Binding-site contacts:
Ligand atom OG contacts residue SER99 of chain 1.B at 3.7 Å.
Ligand atom CB contacts residue TRP102 of chain 1.B at 4.0 Å (hydrophobic).
Ligand atom CD2 contacts residue TRP303 of chain 1.B at 4.1 Å (hydrophobic).
Ligand atom O contacts residue ARG202 of chain 1.B at 2.9 Å (salt-bridge).
Ligand atom C contacts residue TYR166 of chain 1.A at 3.8 Å (hydrophobic).
Ligand atom CA contacts residue TYR166 of chain 1.A at 3.9 Å (hydrophobic).
Ligand atom O contacts residue FAR1 of chain 1.K at 4.0 Å.
Ligand atom SG contacts residue FAR1 of chain 1.K at 1.8 Å.
Ligand atom O contacts residue TYR166 of chain 1.A at 3.9 Å.
Ligand atom CA contacts residue ARG202 of chain 1.B at 3.5 Å.
Ligand atom CD1 contacts residue TRP106 of chain 1.B at 3.8 Å (hydrophobic).
Ligand atom O contacts residue TYR166 of chain 1.A at 3.8 Å.
Ligand atom C contacts residue TYR166 of chain 1.A at 3.9 Å (hydrophobic).
Ligand atom SG contacts residue HIS362 of chain 1.B at 3.7 Å.
Ligand atom N contacts residue FAR1 of chain 1.K at 3.9 Å.
Ligand atom CG2 contacts residue LYS164 of chain 1.A at 3.8 Å.
Ligand atom OXT contacts residue GLN167 of chain 1.A at 2.9 Å (h-bond).
Ligand atom CB contacts residue ARG202 of chain 1.B at 3.8 Å.
Ligand atom C contacts residue GLN167 of chain 1.A at 4.0 Å.
Ligand atom CB contacts residue HIS362 of chain 1.B at 4.0 Å.
Ligand atom OG contacts residue ALA151 of chain 1.B at 3.7 Å.
Ligand atom CD1 contacts residue TRP102 of chain 1.B at 3.7 Å (hydrophobic).
Ligand atom OG contacts residue TRP102 of chain 1.B at 3.1 Å (h-bond).
Ligand atom CB contacts residue ZN1 of chain 1.H at 4.0 Å.
Ligand atom CB contacts residue ALA151 of chain 1.B at 3.5 Å (hydrophobic).
Ligand atom N contacts residue ARG202 of chain 1.B at 4.1 Å.
Ligand atom SG contacts residue ZN1 of chain 1.H at 2.7 Å.
Ligand atom O contacts residue TYR166 of chain 1.A at 4.0 Å.
Ligand atom CD2 contacts residue FAR1 of chain 1.K at 3.6 Å.
Ligand atom SG contacts residue ASP297 of chain 1.B at 3.3 Å (salt-bridge).
Ligand atom CD2 contacts residue TYR361 of chain 1.B at 3.6 Å (hydrophobic).
Ligand atom CB contacts residue TYR361 of chain 1.B at 3.6 Å (hydrophobic).
Ligand atom C contacts residue ARG202 of chain 1.B at 3.8 Å.
Ligand atom CB contacts residue FAR1 of chain 1.K at 2.8 Å.
Ligand atom N contacts residue TYR166 of chain 1.A at 4.0 Å.
Ligand atom CD1 contacts residue TYR361 of chain 1.B at 3.6 Å (hydrophobic).
Ligand atom CG contacts residue TYR361 of chain 1.B at 3.8 Å (hydrophobic).
Ligand atom CB contacts residue TRP102 of chain 1.B at 4.0 Å (hydrophobic).
Ligand atom CA contacts residue FAR1 of chain 1.K at 3.4 Å.
Ligand atom O contacts residue FAR1 of chain 1.K at 3.9 Å.

Sequence of chain 1.B:
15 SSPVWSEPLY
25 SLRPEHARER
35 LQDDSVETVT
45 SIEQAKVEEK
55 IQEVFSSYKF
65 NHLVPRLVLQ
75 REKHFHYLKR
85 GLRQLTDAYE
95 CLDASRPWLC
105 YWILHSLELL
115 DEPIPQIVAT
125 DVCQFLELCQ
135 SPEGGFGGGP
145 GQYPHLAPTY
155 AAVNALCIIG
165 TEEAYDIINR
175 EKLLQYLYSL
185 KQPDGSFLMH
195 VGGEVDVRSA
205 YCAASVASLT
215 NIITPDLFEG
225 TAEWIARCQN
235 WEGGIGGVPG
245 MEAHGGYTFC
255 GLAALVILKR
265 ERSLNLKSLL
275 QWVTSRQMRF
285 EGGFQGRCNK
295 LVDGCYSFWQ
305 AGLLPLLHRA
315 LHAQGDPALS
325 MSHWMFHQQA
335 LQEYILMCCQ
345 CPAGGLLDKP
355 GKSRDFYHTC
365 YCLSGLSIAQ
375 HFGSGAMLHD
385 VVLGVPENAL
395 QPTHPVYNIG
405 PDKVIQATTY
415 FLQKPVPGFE

A small-molecule ligand and the protein it binds are described below.
Small molecule (SMILES): CC(C)C[C@H](NC(=O)[C@@H](NC(=O)[C@@H](N)CS)C(C)C)C(=O)N[C@@H](CO)C(=O)O

Sequence of chain 1.A:
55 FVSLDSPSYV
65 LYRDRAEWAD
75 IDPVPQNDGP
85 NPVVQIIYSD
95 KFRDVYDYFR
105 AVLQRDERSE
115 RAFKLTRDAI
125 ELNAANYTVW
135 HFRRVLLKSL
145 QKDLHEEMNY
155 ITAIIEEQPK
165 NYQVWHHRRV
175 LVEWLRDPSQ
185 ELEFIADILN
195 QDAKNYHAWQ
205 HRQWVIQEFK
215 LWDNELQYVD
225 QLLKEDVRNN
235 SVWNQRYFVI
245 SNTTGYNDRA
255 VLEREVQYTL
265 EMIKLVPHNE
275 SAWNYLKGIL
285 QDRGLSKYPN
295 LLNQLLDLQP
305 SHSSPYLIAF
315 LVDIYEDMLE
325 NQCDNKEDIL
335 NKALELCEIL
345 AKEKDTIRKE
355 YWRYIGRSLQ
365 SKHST